Sequence of chain 3.A:
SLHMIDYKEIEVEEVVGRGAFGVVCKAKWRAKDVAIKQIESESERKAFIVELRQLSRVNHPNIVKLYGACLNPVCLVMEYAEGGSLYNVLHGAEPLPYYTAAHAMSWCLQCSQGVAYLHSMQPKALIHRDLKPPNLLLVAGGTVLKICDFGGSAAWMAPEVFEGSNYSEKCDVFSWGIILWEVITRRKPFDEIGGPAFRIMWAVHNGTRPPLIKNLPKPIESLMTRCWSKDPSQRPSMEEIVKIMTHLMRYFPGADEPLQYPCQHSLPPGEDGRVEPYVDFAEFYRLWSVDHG

The protein below binds the small molecule below.
Small molecule (SMILES): CCN1CCN(Cc2ccc(NC(=O)c3ccc(C)c(Oc4ccnc5[nH]ccc45)c3)cc2C(F)(F)F)CC1

Binding-site contacts:
Ligand atom C03 contacts residue MET78 of chain 3.A at 3.5 Å (hydrophobic).
Ligand atom C02 contacts residue MET78 of chain 3.A at 3.5 Å (hydrophobic).
Ligand atom F26 contacts residue ILE147 of chain 3.A at 3.3 Å.
Ligand atom O39 contacts residue CYS148 of chain 3.A at 3.1 Å.
Ligand atom O39 contacts residue ASP149 of chain 3.A at 2.5 Å (salt-bridge).
Ligand atom C10 contacts residue MET78 of chain 3.A at 3.7 Å (hydrophobic).
Ligand atom N12 contacts residue GLU79 of chain 3.A at 3.4 Å (salt-bridge).
Ligand atom O08 contacts residue PHE150 of chain 3.A at 3.5 Å.
Ligand atom F28 contacts residue HIS128 of chain 3.A at 3.0 Å.
Ligand atom C11 contacts residue VAL64 of chain 3.A at 3.3 Å (hydrophobic).
Ligand atom N19 contacts residue GLU51 of chain 3.A at 3.0 Å (salt-bridge).
Ligand atom C37 contacts residue ILE127 of chain 3.A at 3.7 Å (hydrophobic).
Ligand atom C13 contacts residue LEU137 of chain 3.A at 3.7 Å (hydrophobic).
Ligand atom C36 contacts residue ASP149 of chain 3.A at 3.3 Å.
Ligand atom F26 contacts residue CYS148 of chain 3.A at 3.4 Å.
Ligand atom C11 contacts residue GLU79 of chain 3.A at 3.2 Å.
Ligand atom N19 contacts residue ASP149 of chain 3.A at 3.7 Å.
Ligand atom C29 contacts residue ASP149 of chain 3.A at 3.6 Å.
Ligand atom F26 contacts residue ILE63 of chain 3.A at 3.5 Å.
Ligand atom C32 contacts residue ILE127 of chain 3.A at 3.5 Å (hydrophobic).
Ligand atom C10 contacts residue VAL64 of chain 3.A at 3.4 Å (hydrophobic).
Ligand atom N34 contacts residue HIS128 of chain 3.A at 3.3 Å (h-bond).
Ligand atom C35 contacts residue HIS128 of chain 3.A at 3.2 Å.
Ligand atom C35 contacts residue ASP149 of chain 3.A at 3.2 Å.
Ligand atom C01 contacts residue MET78 of chain 3.A at 3.7 Å (hydrophobic).
Ligand atom N12 contacts residue ALA81 of chain 3.A at 3.1 Å (h-bond).
Ligand atom C21 contacts residue GLU51 of chain 3.A at 3.6 Å.
Ligand atom C22 contacts residue GLN54 of chain 3.A at 3.6 Å.
Ligand atom N34 contacts residue ILE127 of chain 3.A at 2.9 Å (h-bond).
Ligand atom C33 contacts residue ILE127 of chain 3.A at 3.1 Å (hydrophobic).
Ligand atom N17 contacts residue ALA81 of chain 3.A at 3.0 Å (h-bond).
Ligand atom C20 contacts residue LEU55 of chain 3.A at 3.7 Å (hydrophobic).
Ligand atom C37 contacts residue HIS128 of chain 3.A at 3.7 Å.
Ligand atom C18 contacts residue ASP149 of chain 3.A at 3.4 Å.
Ligand atom C33 contacts residue GLN54 of chain 3.A at 3.5 Å.
Ligand atom C04 contacts residue GLU51 of chain 3.A at 3.2 Å.
Ligand atom C29 contacts residue LEU55 of chain 3.A at 3.7 Å (hydrophobic).
Ligand atom F27 contacts residue ILE63 of chain 3.A at 3.6 Å.
Ligand atom F27 contacts residue LEU118 of chain 3.A at 3.7 Å.
Ligand atom C38 contacts residue ILE127 of chain 3.A at 3.4 Å (hydrophobic).